Binding-site contacts:
Ligand atom O4 contacts residue ARG79 of chain 1.D at 4.0 Å.
Ligand atom C6 contacts residue GLU80 of chain 1.D at 3.9 Å.
Ligand atom O3 contacts residue LYS396 of chain 1.D at 3.8 Å.
Ligand atom O5 contacts residue ASP77 of chain 1.D at 3.9 Å.
Ligand atom O3 contacts residue GLU400 of chain 1.D at 2.4 Å (salt-bridge).
Ligand atom C4 contacts residue GLU400 of chain 1.D at 4.1 Å.
Ligand atom C3 contacts residue LYS83 of chain 1.D at 4.2 Å.
Ligand atom C3 contacts residue GLU414 of chain 1.D at 2.8 Å.
Ligand atom C4 contacts residue LYS83 of chain 1.D at 3.8 Å.
Ligand atom C2 contacts residue GLU414 of chain 1.D at 4.1 Å.
Ligand atom O2 contacts residue ARG79 of chain 1.D at 3.2 Å (salt-bridge).
Ligand atom O1 contacts residue GLU414 of chain 1.D at 3.6 Å (salt-bridge).
Ligand atom C2 contacts residue ARG79 of chain 1.D at 4.4 Å.
Ligand atom C5 contacts residue ARG79 of chain 1.D at 4.0 Å.
Ligand atom C2 contacts residue ARG79 of chain 1.D at 3.9 Å.
Ligand atom C1 contacts residue TRP415 of chain 1.D at 4.0 Å (hydrophobic).
Ligand atom C4 contacts residue LYS396 of chain 1.D at 4.2 Å.
Ligand atom C4 contacts residue GLU414 of chain 1.D at 3.6 Å.
Ligand atom O5 contacts residue ARG79 of chain 1.D at 3.4 Å (salt-bridge).
Ligand atom O3 contacts residue LYS83 of chain 1.D at 4.1 Å.
Ligand atom O4 contacts residue GLU80 of chain 1.D at 2.9 Å (salt-bridge).
Ligand atom O6 contacts residue GLU80 of chain 1.D at 4.0 Å.
Ligand atom C4 contacts residue GLU80 of chain 1.D at 3.4 Å.
Ligand atom O6 contacts residue VAL22 of chain 1.D at 3.9 Å.
Ligand atom C5 contacts residue GLU80 of chain 1.D at 3.9 Å.
Ligand atom O3 contacts residue GLU414 of chain 1.D at 2.7 Å (salt-bridge).
Ligand atom O6 contacts residue VAL22 of chain 1.D at 4.5 Å.
Ligand atom C1 contacts residue ARG79 of chain 1.D at 2.9 Å.
Ligand atom O1 contacts residue ARG79 of chain 1.D at 3.6 Å.
Ligand atom O2 contacts residue TRP415 of chain 1.D at 3.7 Å.
Ligand atom C3 contacts residue GLU400 of chain 1.D at 3.7 Å.
Ligand atom O4 contacts residue GLU414 of chain 1.D at 3.3 Å (salt-bridge).
Ligand atom O4 contacts residue LYS83 of chain 1.D at 2.9 Å (salt-bridge).
Ligand atom O1 contacts residue TRP415 of chain 1.D at 3.6 Å (h-bond).
Ligand atom O3 contacts residue TRP415 of chain 1.D at 4.3 Å.
Ligand atom C6 contacts residue VAL22 of chain 1.D at 4.0 Å (hydrophobic).
Ligand atom C1 contacts residue GLU414 of chain 1.D at 4.3 Å.

This protein binds this small molecule.
Small molecule (SMILES): OC[C@H]1O[C@@](CO)(O[C@H]2O[C@H](CO)[C@@H](O)[C@H](O)[C@H]2O)[C@@H](O)[C@@H]1O

Sequence of chain 1.D:
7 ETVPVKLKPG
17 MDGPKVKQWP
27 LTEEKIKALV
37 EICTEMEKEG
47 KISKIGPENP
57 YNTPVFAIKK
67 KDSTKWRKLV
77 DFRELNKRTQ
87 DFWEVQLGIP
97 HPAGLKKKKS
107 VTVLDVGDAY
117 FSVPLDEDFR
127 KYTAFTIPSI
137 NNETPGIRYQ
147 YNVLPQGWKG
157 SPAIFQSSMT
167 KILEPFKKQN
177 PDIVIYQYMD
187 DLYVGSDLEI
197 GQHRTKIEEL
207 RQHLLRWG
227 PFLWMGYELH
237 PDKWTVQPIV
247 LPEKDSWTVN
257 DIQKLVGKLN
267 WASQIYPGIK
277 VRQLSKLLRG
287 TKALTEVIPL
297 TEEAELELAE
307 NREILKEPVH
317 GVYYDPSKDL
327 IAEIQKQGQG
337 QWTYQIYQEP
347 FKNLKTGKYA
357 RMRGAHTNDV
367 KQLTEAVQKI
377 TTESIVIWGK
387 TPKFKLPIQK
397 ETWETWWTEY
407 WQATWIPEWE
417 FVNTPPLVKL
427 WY